Binding-site contacts:
Ligand atom C8 contacts residue ASN1072 of chain 1.A at 4.4 Å.
Ligand atom C1 contacts residue PHE1077 of chain 1.A at 4.3 Å (hydrophobic).
Ligand atom C5 contacts residue PHE1077 of chain 1.A at 4.0 Å (hydrophobic).
Ligand atom O3 contacts residue THR1074 of chain 1.A at 4.0 Å.
Ligand atom O3 contacts residue HIS1075 of chain 1.A at 4.3 Å.
Ligand atom C3 contacts residue ASN1072 of chain 1.A at 3.8 Å.
Ligand atom C6 contacts residue PHE1077 of chain 1.A at 3.7 Å (hydrophobic).
Ligand atom O5 contacts residue PHE1077 of chain 1.A at 3.7 Å.
Ligand atom N2 contacts residue THR1074 of chain 1.A at 3.0 Å (h-bond).
Ligand atom C1 contacts residue HIS1075 of chain 1.A at 3.8 Å.
Ligand atom O7 contacts residue HIS1075 of chain 1.A at 3.2 Å (h-bond).
Ligand atom O4 contacts residue HIS1075 of chain 1.A at 3.1 Å.
Ligand atom O7 contacts residue THR1074 of chain 1.A at 3.1 Å (h-bond).
Ligand atom C1 contacts residue THR1074 of chain 1.A at 3.9 Å.
Ligand atom C5 contacts residue ASN1072 of chain 1.A at 3.7 Å.
Ligand atom C4 contacts residue HIS1075 of chain 1.A at 3.5 Å.
Ligand atom C2 contacts residue HIS1075 of chain 1.A at 4.0 Å.
Ligand atom C7 contacts residue ASN1072 of chain 1.A at 4.0 Å.
Ligand atom C2 contacts residue ASN1072 of chain 1.A at 2.5 Å.
Ligand atom C3 contacts residue HIS1075 of chain 1.A at 3.3 Å.
Ligand atom N2 contacts residue ASN1072 of chain 1.A at 2.8 Å (h-bond).
Ligand atom C6 contacts residue HIS1075 of chain 1.A at 4.3 Å.
Ligand atom C7 contacts residue THR1074 of chain 1.A at 3.5 Å.
Ligand atom C1 contacts residue ASN1072 of chain 1.A at 1.5 Å.
Ligand atom O5 contacts residue ASN1072 of chain 1.A at 2.4 Å (h-bond).
Ligand atom C4 contacts residue ASN1072 of chain 1.A at 4.2 Å.
Ligand atom C5 contacts residue HIS1075 of chain 1.A at 3.2 Å.
Ligand atom O6 contacts residue PHE1077 of chain 1.A at 4.4 Å.
Ligand atom O5 contacts residue HIS1075 of chain 1.A at 3.9 Å.
Ligand atom C3 contacts residue THR1074 of chain 1.A at 3.4 Å.
Ligand atom N2 contacts residue HIS1075 of chain 1.A at 4.0 Å.
Ligand atom C2 contacts residue THR1074 of chain 1.A at 3.6 Å.
Ligand atom C7 contacts residue HIS1075 of chain 1.A at 4.0 Å.

Sequence of chain 1.A:
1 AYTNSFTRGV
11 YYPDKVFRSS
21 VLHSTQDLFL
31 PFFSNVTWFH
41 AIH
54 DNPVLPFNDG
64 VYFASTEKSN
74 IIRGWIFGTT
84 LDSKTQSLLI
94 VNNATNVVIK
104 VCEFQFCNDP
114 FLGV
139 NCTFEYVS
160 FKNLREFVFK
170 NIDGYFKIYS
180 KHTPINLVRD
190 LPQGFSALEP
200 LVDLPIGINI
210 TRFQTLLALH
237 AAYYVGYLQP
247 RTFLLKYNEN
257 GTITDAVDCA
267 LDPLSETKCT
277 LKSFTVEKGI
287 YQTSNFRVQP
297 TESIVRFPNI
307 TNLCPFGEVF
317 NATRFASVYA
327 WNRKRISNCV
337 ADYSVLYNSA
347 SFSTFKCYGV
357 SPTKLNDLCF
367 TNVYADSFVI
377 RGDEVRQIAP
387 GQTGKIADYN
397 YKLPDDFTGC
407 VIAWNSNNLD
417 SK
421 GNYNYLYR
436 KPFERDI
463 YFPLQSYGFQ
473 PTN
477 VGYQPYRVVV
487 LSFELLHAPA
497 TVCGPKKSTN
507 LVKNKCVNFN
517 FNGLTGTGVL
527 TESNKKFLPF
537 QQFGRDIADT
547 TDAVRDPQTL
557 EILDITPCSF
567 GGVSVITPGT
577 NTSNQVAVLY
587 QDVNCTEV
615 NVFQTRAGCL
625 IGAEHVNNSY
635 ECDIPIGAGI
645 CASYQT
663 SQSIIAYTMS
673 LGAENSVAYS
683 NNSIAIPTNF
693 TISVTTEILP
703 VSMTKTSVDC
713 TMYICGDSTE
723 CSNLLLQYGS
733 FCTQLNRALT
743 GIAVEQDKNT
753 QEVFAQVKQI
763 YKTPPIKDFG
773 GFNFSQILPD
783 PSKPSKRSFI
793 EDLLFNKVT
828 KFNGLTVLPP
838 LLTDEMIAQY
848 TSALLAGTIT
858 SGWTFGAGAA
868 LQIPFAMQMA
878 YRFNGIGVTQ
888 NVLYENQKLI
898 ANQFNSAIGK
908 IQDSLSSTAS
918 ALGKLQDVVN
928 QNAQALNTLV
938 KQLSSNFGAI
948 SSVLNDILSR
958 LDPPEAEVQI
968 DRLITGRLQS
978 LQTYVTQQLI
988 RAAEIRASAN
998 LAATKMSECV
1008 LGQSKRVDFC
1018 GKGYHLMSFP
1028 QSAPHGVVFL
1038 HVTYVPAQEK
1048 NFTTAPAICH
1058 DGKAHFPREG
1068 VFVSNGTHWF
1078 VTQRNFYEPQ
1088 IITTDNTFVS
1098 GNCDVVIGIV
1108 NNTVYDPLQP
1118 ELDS

This small molecule binds to this protein.
Small molecule (SMILES): CC(=O)N[C@H]1[C@H](O[C@H]2[C@H](O)[C@@H](NC(C)=O)CO[C@@H]2CO)O[C@H](CO)[C@@H](O)[C@@H]1O